This protein binds this small molecule.
Small molecule (SMILES): CCCCCCCC(=O)O

Sequence of chain 1.E:
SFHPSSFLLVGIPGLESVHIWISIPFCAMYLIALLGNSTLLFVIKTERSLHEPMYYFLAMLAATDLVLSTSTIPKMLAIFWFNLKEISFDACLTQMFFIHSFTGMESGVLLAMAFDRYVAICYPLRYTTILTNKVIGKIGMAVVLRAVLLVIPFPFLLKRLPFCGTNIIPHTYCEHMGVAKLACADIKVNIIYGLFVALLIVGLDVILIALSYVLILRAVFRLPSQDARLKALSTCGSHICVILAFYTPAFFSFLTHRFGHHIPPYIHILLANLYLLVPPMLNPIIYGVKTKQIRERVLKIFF

Binding-site contacts:
Ligand atom O2 contacts residue HIS193 of chain 1.E at 3.4 Å (h-bond).
Ligand atom C3 contacts residue HIS117 of chain 1.E at 4.0 Å.
Ligand atom C7 contacts residue HIS117 of chain 1.E at 4.5 Å.
Ligand atom O1 contacts residue MET194 of chain 1.E at 4.2 Å.
Ligand atom C5 contacts residue HIS117 of chain 1.E at 3.5 Å.
Ligand atom C5 contacts residue PHE171 of chain 1.E at 4.4 Å (hydrophobic).
Ligand atom C8 contacts residue VAL219 of chain 1.E at 3.7 Å (hydrophobic).
Ligand atom C6 contacts residue HIS117 of chain 1.E at 4.4 Å.
Ligand atom C2 contacts residue ARG275 of chain 1.E at 4.2 Å.
Ligand atom C8 contacts residue THR120 of chain 1.E at 4.4 Å.
Ligand atom O1 contacts residue PHE271 of chain 1.E at 4.0 Å.
Ligand atom C7 contacts residue THR120 of chain 1.E at 4.4 Å.
Ligand atom C1 contacts residue ARG275 of chain 1.E at 3.1 Å.
Ligand atom C3 contacts residue PHE171 of chain 1.E at 3.9 Å (hydrophobic).
Ligand atom O2 contacts residue PHE171 of chain 1.E at 4.3 Å.
Ligand atom C2 contacts residue HIS117 of chain 1.E at 4.2 Å.
Ligand atom C4 contacts residue PHE271 of chain 1.E at 3.8 Å (hydrophobic).
Ligand atom O2 contacts residue ARG275 of chain 1.E at 3.2 Å (salt-bridge).
Ligand atom C1 contacts residue PHE271 of chain 1.E at 4.4 Å (hydrophobic).
Ligand atom C7 contacts residue PHE271 of chain 1.E at 4.3 Å (hydrophobic).
Ligand atom C8 contacts residue ILE218 of chain 1.E at 3.8 Å (hydrophobic).
Ligand atom C1 contacts residue HIS193 of chain 1.E at 4.2 Å.
Ligand atom C2 contacts residue PHE271 of chain 1.E at 3.6 Å (hydrophobic).
Ligand atom O1 contacts residue HIS193 of chain 1.E at 4.3 Å.
Ligand atom C7 contacts residue VAL219 of chain 1.E at 4.5 Å (hydrophobic).
Ligand atom C8 contacts residue GLY121 of chain 1.E at 4.2 Å.
Ligand atom C4 contacts residue ALA215 of chain 1.E at 4.4 Å (hydrophobic).
Ligand atom C4 contacts residue HIS117 of chain 1.E at 3.9 Å.
Ligand atom O2 contacts residue GLY211 of chain 1.E at 4.0 Å.
Ligand atom C6 contacts residue VAL214 of chain 1.E at 4.4 Å (hydrophobic).
Ligand atom O1 contacts residue ARG275 of chain 1.E at 2.8 Å (salt-bridge).